Sequence of chain 11.B:
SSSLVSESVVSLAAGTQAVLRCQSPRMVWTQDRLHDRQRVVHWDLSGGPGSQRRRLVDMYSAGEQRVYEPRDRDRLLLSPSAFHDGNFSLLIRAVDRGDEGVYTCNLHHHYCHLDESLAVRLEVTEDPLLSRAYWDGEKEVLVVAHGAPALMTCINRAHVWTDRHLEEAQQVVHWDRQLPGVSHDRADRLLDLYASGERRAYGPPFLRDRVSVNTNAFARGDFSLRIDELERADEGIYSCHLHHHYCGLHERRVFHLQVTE

This protein binds this small molecule.
Small molecule (SMILES): CC(=O)N[C@@H]1[C@@H](O)[C@H](O)[C@@H](CO)O[C@H]1O

Binding-site contacts:
Ligand atom C3 contacts residue ASN87 of chain 11.B at 3.7 Å.
Ligand atom C5 contacts residue SER89 of chain 11.B at 4.3 Å.
Ligand atom C5 contacts residue ASN87 of chain 11.B at 3.7 Å.
Ligand atom C2 contacts residue ASN87 of chain 11.B at 2.4 Å.
Ligand atom C6 contacts residue LEU151 of chain 11.B at 3.8 Å (hydrophobic).
Ligand atom C4 contacts residue ASN87 of chain 11.B at 4.2 Å.
Ligand atom O4 contacts residue LEU151 of chain 11.B at 3.7 Å.
Ligand atom C1 contacts residue ASN87 of chain 11.B at 1.4 Å.
Ligand atom O7 contacts residue ASP85 of chain 11.B at 4.3 Å.
Ligand atom C5 contacts residue LEU151 of chain 11.B at 4.1 Å (hydrophobic).
Ligand atom O5 contacts residue ASN87 of chain 11.B at 2.3 Å (h-bond).
Ligand atom C1 contacts residue SER89 of chain 11.B at 4.5 Å.
Ligand atom C7 contacts residue ASN87 of chain 11.B at 3.6 Å.
Ligand atom O5 contacts residue SER89 of chain 11.B at 4.1 Å.
Ligand atom N2 contacts residue ASN87 of chain 11.B at 2.9 Å (h-bond).
Ligand atom O7 contacts residue ASN87 of chain 11.B at 3.9 Å.
Ligand atom C4 contacts residue LEU151 of chain 11.B at 4.4 Å (hydrophobic).
Ligand atom O5 contacts residue SER79 of chain 11.B at 4.4 Å.
Ligand atom O6 contacts residue LEU151 of chain 11.B at 3.4 Å.